Binding-site contacts:
Ligand atom O5 contacts residue VAL335 of chain 1.A at 3.8 Å.
Ligand atom C3 contacts residue ASN332 of chain 1.A at 3.6 Å.
Ligand atom N2 contacts residue ASN332 of chain 1.A at 2.7 Å (h-bond).
Ligand atom C2 contacts residue ASN332 of chain 1.A at 2.2 Å.
Ligand atom C1 contacts residue SER334 of chain 1.A at 3.9 Å.
Ligand atom C7 contacts residue ASN332 of chain 1.A at 3.3 Å.
Ligand atom O7 contacts residue ASN332 of chain 1.A at 3.5 Å (h-bond).
Ligand atom O5 contacts residue SER334 of chain 1.A at 4.4 Å.
Ligand atom C4 contacts residue ASN332 of chain 1.A at 4.2 Å.
Ligand atom C1 contacts residue VAL335 of chain 1.A at 4.2 Å (hydrophobic).
Ligand atom O5 contacts residue ASN332 of chain 1.A at 2.4 Å (h-bond).
Ligand atom C8 contacts residue ASN332 of chain 1.A at 4.5 Å.
Ligand atom C1 contacts residue ASN332 of chain 1.A at 1.4 Å.
Ligand atom C5 contacts residue ASN332 of chain 1.A at 3.6 Å.
Ligand atom C5 contacts residue SER334 of chain 1.A at 4.2 Å.
Ligand atom O3 contacts residue ASN332 of chain 1.A at 4.4 Å.

The protein below binds the small molecule below.
Small molecule (SMILES): CC(=O)N[C@H]1[C@H](O[C@H]2[C@H](O)[C@@H](NC(C)=O)CO[C@@H]2CO)O[C@H](CO)[C@@H](O)[C@@H]1O

Sequence of chain 1.A:
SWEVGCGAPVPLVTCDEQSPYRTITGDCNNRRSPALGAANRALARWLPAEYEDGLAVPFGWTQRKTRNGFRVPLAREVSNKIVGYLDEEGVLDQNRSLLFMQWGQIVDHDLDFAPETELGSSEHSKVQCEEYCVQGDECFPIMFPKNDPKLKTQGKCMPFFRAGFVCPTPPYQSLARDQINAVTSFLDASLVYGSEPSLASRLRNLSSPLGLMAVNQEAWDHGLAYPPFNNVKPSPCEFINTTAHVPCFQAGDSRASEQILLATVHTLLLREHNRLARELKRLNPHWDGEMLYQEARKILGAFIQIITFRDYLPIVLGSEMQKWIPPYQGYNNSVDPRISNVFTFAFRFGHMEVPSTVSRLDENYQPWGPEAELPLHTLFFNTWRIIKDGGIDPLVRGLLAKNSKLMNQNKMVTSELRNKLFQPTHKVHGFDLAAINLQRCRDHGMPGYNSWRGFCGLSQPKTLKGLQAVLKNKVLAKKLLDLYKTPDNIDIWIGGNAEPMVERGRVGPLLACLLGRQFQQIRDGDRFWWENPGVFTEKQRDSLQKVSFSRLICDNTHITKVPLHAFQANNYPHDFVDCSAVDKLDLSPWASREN